Binding-site contacts:
Ligand atom O contacts residue HIS125 of chain 1.F at 3.0 Å (h-bond).
Ligand atom N contacts residue LYS21 of chain 1.G at 3.0 Å (salt-bridge).
Ligand atom N contacts residue THR1 of chain 1.G at 3.8 Å.
Ligand atom O6 contacts residue THR1 of chain 1.G at 3.7 Å.
Ligand atom C24 contacts residue GLU176 of chain 1.G at 3.3 Å.
Ligand atom C14 contacts residue GLY50 of chain 1.G at 3.3 Å.
Ligand atom CH3 contacts residue ASP110 of chain 1.F at 3.6 Å.
Ligand atom C contacts residue LYS21 of chain 1.G at 3.6 Å.
Ligand atom C24 contacts residue LEU19 of chain 1.G at 3.5 Å (hydrophobic).
Ligand atom C14 contacts residue THR1 of chain 1.G at 3.0 Å.
Ligand atom CG2 contacts residue LYS21 of chain 1.G at 3.6 Å.
Ligand atom CD1 contacts residue TRP22 of chain 1.G at 3.2 Å (hydrophobic).
Ligand atom O contacts residue PO41 of chain 1.R at 2.1 Å (h-bond).
Ligand atom CG1 contacts residue TRP22 of chain 1.G at 3.8 Å (hydrophobic).
Ligand atom C23 contacts residue GLU176 of chain 1.G at 3.2 Å.
Ligand atom C contacts residue HIS125 of chain 1.F at 3.7 Å.
Ligand atom CN contacts residue TRP22 of chain 1.G at 3.0 Å (hydrophobic).
Ligand atom CG2 contacts residue THR20 of chain 1.G at 3.2 Å.
Ligand atom O contacts residue ALA52 of chain 1.G at 3.0 Å (h-bond).
Ligand atom C23 contacts residue PO41 of chain 1.R at 3.3 Å.
Ligand atom CD1 contacts residue GLN129 of chain 1.F at 3.7 Å.
Ligand atom CA contacts residue GLY50 of chain 1.G at 3.6 Å.
Ligand atom O contacts residue THR20 of chain 1.G at 3.7 Å.
Ligand atom CD1 contacts residue GLU27 of chain 1.G at 3.6 Å.
Ligand atom C24 contacts residue THR1 of chain 1.G at 3.4 Å.
Ligand atom O contacts residue GLY50 of chain 1.G at 3.2 Å (h-bond).
Ligand atom C contacts residue PO41 of chain 1.R at 3.3 Å.
Ligand atom C15 contacts residue ALA52 of chain 1.G at 3.7 Å (hydrophobic).
Ligand atom CA contacts residue LYS21 of chain 1.G at 3.3 Å.
Ligand atom O contacts residue THR1 of chain 1.G at 2.1 Å (h-bond).
Ligand atom C22 contacts residue THR1 of chain 1.G at 2.6 Å.
Ligand atom O contacts residue SER51 of chain 1.G at 3.7 Å.
Ligand atom O contacts residue LYS21 of chain 1.G at 3.0 Å (salt-bridge).
Ligand atom CA contacts residue THR1 of chain 1.G at 2.5 Å.
Ligand atom C contacts residue THR1 of chain 1.G at 1.4 Å.
Ligand atom C23 contacts residue THR1 of chain 1.G at 1.3 Å.
Ligand atom O6 contacts residue PO41 of chain 1.R at 3.2 Å (h-bond).
Ligand atom C24 contacts residue LYS21 of chain 1.G at 3.8 Å.
Ligand atom CH3 contacts residue TRP22 of chain 1.G at 3.6 Å (hydrophobic).
Ligand atom N contacts residue GLY50 of chain 1.G at 3.1 Å (h-bond).

Sequence of chain 1.G:
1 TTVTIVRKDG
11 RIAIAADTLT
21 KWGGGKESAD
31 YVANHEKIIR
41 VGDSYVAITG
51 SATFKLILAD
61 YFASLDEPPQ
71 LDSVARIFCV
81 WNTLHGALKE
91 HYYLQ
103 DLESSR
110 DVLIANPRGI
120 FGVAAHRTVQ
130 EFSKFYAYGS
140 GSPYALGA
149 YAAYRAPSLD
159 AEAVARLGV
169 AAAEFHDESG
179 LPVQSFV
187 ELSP

Sequence of chain 1.F:
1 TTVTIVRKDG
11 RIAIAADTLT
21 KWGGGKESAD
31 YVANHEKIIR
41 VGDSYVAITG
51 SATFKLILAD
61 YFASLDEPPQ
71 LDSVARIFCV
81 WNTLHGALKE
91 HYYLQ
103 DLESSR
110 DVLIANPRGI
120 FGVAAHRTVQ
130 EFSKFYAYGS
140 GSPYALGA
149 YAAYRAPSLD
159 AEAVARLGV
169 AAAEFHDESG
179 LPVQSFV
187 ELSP

This protein binds this small molecule.
Small molecule (SMILES): CC[C@H](C)[C@H](NC(=O)[C@H]([C@@H](C)CC)N(C)C(C)=O)C(=O)N[C@H](C(=O)N[C@@H](CC(C)C)[C@@H](O)C(C)(C)O)[C@@H](C)O